The protein below binds the small molecule below.
Small molecule (SMILES): CC(=O)N[C@H]1[C@H](O[C@H]2[C@H](O)[C@@H](NC(C)=O)CO[C@@H]2CO)O[C@H](CO)[C@@H](O)[C@@H]1O

Sequence of chain 1.E:
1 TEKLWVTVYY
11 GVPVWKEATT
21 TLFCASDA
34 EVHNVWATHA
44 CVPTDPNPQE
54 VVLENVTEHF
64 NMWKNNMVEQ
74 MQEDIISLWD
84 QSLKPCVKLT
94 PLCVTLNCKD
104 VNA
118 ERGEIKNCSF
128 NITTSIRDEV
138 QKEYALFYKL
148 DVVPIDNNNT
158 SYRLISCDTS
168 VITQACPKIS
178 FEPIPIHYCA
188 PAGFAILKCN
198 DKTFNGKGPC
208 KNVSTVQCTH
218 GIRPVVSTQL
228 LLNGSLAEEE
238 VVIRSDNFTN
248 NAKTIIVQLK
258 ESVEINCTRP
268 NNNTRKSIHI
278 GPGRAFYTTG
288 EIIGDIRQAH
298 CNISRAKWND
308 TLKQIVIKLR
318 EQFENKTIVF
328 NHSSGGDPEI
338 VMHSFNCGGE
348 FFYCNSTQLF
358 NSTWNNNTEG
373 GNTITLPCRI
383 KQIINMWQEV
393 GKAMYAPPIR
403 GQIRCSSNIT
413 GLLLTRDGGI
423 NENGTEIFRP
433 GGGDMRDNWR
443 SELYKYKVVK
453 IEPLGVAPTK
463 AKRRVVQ

Binding-site contacts:
Ligand atom O7 contacts residue ASN263 of chain 1.E at 3.7 Å.
Ligand atom N2 contacts residue ASN263 of chain 1.E at 2.8 Å (h-bond).
Ligand atom C2 contacts residue ASN263 of chain 1.E at 2.5 Å.
Ligand atom C4 contacts residue ASN263 of chain 1.E at 4.2 Å.
Ligand atom C1 contacts residue ASN263 of chain 1.E at 1.4 Å.
Ligand atom C8 contacts residue ASN299 of chain 1.E at 4.0 Å.
Ligand atom C3 contacts residue ASN263 of chain 1.E at 3.8 Å.
Ligand atom C7 contacts residue ASN263 of chain 1.E at 3.3 Å.
Ligand atom C5 contacts residue ASN263 of chain 1.E at 3.5 Å.
Ligand atom O6 contacts residue ARG406 of chain 1.E at 4.2 Å.
Ligand atom C8 contacts residue SER301 of chain 1.E at 4.0 Å.
Ligand atom C8 contacts residue ILE300 of chain 1.E at 4.3 Å (hydrophobic).
Ligand atom O5 contacts residue ASN263 of chain 1.E at 2.3 Å (h-bond).
Ligand atom C8 contacts residue ASN263 of chain 1.E at 4.4 Å.